Binding-site contacts:
Ligand atom O7 contacts residue LYS75 of chain 3.B at 3.1 Å (salt-bridge).
Ligand atom C8 contacts residue ASN79 of chain 3.B at 3.6 Å.
Ligand atom O7 contacts residue GLU72 of chain 3.B at 4.4 Å.
Ligand atom N2 contacts residue ASN82 of chain 3.B at 2.8 Å (h-bond).
Ligand atom O3 contacts residue GLU72 of chain 3.B at 3.7 Å.
Ligand atom C7 contacts residue ASN82 of chain 3.B at 3.3 Å.
Ligand atom C2 contacts residue ASN82 of chain 3.B at 2.3 Å.
Ligand atom N2 contacts residue GLU72 of chain 3.B at 3.9 Å.
Ligand atom C8 contacts residue LYS75 of chain 3.B at 3.6 Å.
Ligand atom O5 contacts residue ASN82 of chain 3.B at 2.4 Å (h-bond).
Ligand atom C8 contacts residue GLY78 of chain 3.B at 3.9 Å.
Ligand atom C4 contacts residue ASN82 of chain 3.B at 4.1 Å.
Ligand atom C8 contacts residue ASN82 of chain 3.B at 4.5 Å.
Ligand atom C3 contacts residue ASN82 of chain 3.B at 3.7 Å.
Ligand atom O7 contacts residue ASN82 of chain 3.B at 3.4 Å (h-bond).
Ligand atom C1 contacts residue ASN82 of chain 3.B at 1.4 Å.
Ligand atom C7 contacts residue ASN79 of chain 3.B at 3.7 Å.
Ligand atom C8 contacts residue GLU72 of chain 3.B at 3.3 Å.
Ligand atom C7 contacts residue GLU72 of chain 3.B at 3.7 Å.
Ligand atom C7 contacts residue LYS75 of chain 3.B at 3.7 Å.
Ligand atom C5 contacts residue ASN82 of chain 3.B at 3.7 Å.
Ligand atom N2 contacts residue GLY78 of chain 3.B at 4.5 Å.
Ligand atom C7 contacts residue GLY78 of chain 3.B at 4.4 Å.
Ligand atom O7 contacts residue ASN79 of chain 3.B at 3.1 Å (h-bond).

Sequence of chain 3.B:
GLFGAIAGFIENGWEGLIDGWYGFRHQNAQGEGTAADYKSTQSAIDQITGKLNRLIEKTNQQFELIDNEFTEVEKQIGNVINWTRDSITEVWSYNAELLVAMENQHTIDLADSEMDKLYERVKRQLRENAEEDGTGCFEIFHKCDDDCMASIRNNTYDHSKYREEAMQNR

The protein below binds the small molecule below.
Small molecule (SMILES): CC(=O)N[C@@H]1[C@@H](O)[C@H](O)[C@@H](CO)O[C@H]1O